Binding-site contacts:
Ligand atom O6 contacts residue ASN322 of chain 1.C at 4.3 Å.
Ligand atom O5 contacts residue GLN571 of chain 1.C at 4.1 Å.
Ligand atom C5 contacts residue ASN322 of chain 1.C at 3.5 Å.
Ligand atom C6 contacts residue ASN322 of chain 1.C at 4.1 Å.
Ligand atom N2 contacts residue ASN322 of chain 1.C at 3.1 Å (h-bond).
Ligand atom C3 contacts residue ASN322 of chain 1.C at 3.8 Å.
Ligand atom N2 contacts residue GLN571 of chain 1.C at 3.4 Å (h-bond).
Ligand atom C4 contacts residue ASN322 of chain 1.C at 4.1 Å.
Ligand atom C2 contacts residue GLN571 of chain 1.C at 4.3 Å.
Ligand atom C1 contacts residue GLN571 of chain 1.C at 3.4 Å.
Ligand atom C2 contacts residue ASN322 of chain 1.C at 2.5 Å.
Ligand atom O5 contacts residue ASN322 of chain 1.C at 2.2 Å (h-bond).
Ligand atom O7 contacts residue GLN571 of chain 1.C at 2.8 Å (h-bond).
Ligand atom C7 contacts residue GLN571 of chain 1.C at 3.5 Å.
Ligand atom C8 contacts residue ASN322 of chain 1.C at 3.5 Å.
Ligand atom C5 contacts residue GLN571 of chain 1.C at 4.4 Å.
Ligand atom C7 contacts residue ASN322 of chain 1.C at 3.6 Å.
Ligand atom C1 contacts residue ASN322 of chain 1.C at 1.4 Å.

The protein below binds the small molecule below.
Small molecule (SMILES): CC(=O)N[C@@H]1[C@@H](O)[C@H](O)[C@@H](CO)O[C@H]1O

Sequence of chain 1.C:
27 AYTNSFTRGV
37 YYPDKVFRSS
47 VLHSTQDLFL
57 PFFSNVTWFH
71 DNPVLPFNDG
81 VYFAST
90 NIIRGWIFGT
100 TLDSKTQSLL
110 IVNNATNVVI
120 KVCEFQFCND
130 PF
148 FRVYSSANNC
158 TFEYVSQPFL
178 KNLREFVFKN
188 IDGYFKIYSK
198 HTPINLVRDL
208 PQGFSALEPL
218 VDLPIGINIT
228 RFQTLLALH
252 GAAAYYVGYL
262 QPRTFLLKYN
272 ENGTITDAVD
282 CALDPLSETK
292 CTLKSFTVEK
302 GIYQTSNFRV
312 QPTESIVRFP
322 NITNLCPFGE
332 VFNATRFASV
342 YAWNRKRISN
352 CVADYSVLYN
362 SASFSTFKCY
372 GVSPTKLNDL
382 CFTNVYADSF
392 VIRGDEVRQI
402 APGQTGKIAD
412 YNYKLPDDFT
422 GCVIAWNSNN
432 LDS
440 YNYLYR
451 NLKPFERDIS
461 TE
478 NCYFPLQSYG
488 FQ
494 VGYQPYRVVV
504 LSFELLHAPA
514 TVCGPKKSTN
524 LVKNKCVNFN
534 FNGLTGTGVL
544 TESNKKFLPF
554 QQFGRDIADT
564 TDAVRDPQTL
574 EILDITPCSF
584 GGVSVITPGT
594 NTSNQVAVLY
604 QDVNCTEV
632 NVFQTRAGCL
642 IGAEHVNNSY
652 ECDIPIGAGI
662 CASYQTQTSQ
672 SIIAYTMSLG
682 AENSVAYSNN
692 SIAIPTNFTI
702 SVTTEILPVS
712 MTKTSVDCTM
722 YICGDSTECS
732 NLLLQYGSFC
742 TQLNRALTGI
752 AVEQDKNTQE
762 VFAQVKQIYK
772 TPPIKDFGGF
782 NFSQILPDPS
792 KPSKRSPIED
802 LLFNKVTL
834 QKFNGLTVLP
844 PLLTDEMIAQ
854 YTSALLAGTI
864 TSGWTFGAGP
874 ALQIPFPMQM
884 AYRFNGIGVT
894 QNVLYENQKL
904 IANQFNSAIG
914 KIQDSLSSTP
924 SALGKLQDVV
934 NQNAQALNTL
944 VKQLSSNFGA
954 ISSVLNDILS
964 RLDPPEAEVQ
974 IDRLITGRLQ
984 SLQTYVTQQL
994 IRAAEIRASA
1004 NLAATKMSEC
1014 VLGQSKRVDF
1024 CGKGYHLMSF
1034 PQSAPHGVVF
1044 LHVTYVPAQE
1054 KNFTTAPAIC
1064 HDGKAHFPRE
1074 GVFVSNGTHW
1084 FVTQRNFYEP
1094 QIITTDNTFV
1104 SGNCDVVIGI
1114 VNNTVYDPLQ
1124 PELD